Binding-site contacts:
Ligand atom N2 contacts residue ASN47 of chain 1.B at 2.8 Å (h-bond).
Ligand atom C4 contacts residue GLU71 of chain 1.B at 4.0 Å.
Ligand atom C8 contacts residue LYS108 of chain 1.B at 3.8 Å.
Ligand atom C8 contacts residue ILE26 of chain 1.B at 3.7 Å (hydrophobic).
Ligand atom C2 contacts residue ASN47 of chain 1.B at 2.4 Å.
Ligand atom C8 contacts residue GLN129 of chain 1.B at 3.5 Å.
Ligand atom C6 contacts residue GLU71 of chain 1.B at 3.6 Å.
Ligand atom C8 contacts residue SER109 of chain 1.B at 4.4 Å.
Ligand atom C7 contacts residue ASN47 of chain 1.B at 3.1 Å.
Ligand atom O7 contacts residue LYS108 of chain 1.B at 4.5 Å.
Ligand atom C4 contacts residue ASN47 of chain 1.B at 4.2 Å.
Ligand atom C3 contacts residue HIS24 of chain 1.B at 4.4 Å.
Ligand atom C1 contacts residue ASN47 of chain 1.B at 1.4 Å.
Ligand atom C1 contacts residue HIS24 of chain 1.B at 4.3 Å.
Ligand atom O5 contacts residue ASN47 of chain 1.B at 2.4 Å (h-bond).
Ligand atom O5 contacts residue VAL70 of chain 1.B at 3.6 Å.
Ligand atom O6 contacts residue GLU71 of chain 1.B at 2.6 Å (salt-bridge).
Ligand atom O7 contacts residue ASN47 of chain 1.B at 3.0 Å (h-bond).
Ligand atom O6 contacts residue SER109 of chain 1.B at 2.7 Å (h-bond).
Ligand atom C5 contacts residue VAL70 of chain 1.B at 4.0 Å (hydrophobic).
Ligand atom O5 contacts residue GLU71 of chain 1.B at 3.4 Å.
Ligand atom C5 contacts residue GLU71 of chain 1.B at 3.9 Å.
Ligand atom C1 contacts residue GLU71 of chain 1.B at 4.3 Å.
Ligand atom C6 contacts residue VAL70 of chain 1.B at 4.0 Å (hydrophobic).
Ligand atom C2 contacts residue GLU71 of chain 1.B at 4.2 Å.
Ligand atom C8 contacts residue ASN47 of chain 1.B at 4.4 Å.
Ligand atom C3 contacts residue ASN47 of chain 1.B at 3.7 Å.
Ligand atom C6 contacts residue SER109 of chain 1.B at 3.8 Å.
Ligand atom C1 contacts residue VAL70 of chain 1.B at 4.3 Å (hydrophobic).
Ligand atom O7 contacts residue GLU71 of chain 1.B at 3.6 Å.
Ligand atom C5 contacts residue ASN47 of chain 1.B at 3.7 Å.

A protein and the small-molecule ligand that binds it are described below.
Small molecule (SMILES): CC(=O)N[C@H]1[C@H](O[C@H]2[C@H](O)[C@@H](NC(C)=O)CO[C@@H]2CO)O[C@H](CO)[C@@H](O)[C@@H]1O

Sequence of chain 1.B:
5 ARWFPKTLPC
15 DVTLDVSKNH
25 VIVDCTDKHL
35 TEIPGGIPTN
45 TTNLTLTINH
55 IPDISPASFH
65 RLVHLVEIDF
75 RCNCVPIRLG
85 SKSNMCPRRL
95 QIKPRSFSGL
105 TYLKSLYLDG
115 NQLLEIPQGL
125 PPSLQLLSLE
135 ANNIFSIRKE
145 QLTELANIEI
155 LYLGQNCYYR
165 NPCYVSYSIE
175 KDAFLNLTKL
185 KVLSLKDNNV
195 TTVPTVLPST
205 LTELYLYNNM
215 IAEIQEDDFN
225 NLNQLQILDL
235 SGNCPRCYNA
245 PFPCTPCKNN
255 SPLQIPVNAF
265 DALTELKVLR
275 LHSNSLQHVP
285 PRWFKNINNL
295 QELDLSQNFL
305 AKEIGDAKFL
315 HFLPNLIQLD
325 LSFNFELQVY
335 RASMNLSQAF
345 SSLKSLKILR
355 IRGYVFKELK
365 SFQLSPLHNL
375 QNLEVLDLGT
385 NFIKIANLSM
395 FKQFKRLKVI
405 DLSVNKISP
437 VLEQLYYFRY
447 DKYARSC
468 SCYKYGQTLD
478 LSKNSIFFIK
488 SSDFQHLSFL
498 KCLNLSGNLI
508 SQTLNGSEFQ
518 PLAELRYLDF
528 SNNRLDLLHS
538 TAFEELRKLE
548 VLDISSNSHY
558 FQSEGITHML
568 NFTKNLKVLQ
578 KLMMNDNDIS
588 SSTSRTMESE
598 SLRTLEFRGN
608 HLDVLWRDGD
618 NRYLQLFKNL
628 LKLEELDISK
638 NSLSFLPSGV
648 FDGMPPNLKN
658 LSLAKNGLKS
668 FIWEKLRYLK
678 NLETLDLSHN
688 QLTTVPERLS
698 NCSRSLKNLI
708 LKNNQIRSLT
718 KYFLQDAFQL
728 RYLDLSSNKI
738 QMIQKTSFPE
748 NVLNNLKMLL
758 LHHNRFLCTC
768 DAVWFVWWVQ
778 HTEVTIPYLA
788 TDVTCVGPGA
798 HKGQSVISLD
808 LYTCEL